Sequence of chain 1.B:
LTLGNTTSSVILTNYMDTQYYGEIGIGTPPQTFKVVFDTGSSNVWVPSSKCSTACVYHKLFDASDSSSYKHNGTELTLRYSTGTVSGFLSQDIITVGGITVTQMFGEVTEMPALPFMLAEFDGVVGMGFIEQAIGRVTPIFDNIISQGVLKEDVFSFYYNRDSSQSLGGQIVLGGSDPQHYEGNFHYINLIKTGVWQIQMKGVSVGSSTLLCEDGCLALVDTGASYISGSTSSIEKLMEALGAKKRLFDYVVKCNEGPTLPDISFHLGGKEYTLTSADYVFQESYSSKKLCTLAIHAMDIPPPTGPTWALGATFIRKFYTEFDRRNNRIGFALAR

The small molecule below binds the protein below.
Small molecule (SMILES): CC(=O)N[C@@H]1[C@@H](O)[C@H](O)[C@@H](CO)O[C@H]1O

Binding-site contacts:
Ligand atom O7 contacts residue ASN75 of chain 1.B at 3.2 Å (h-bond).
Ligand atom C1 contacts residue ASN75 of chain 1.B at 1.4 Å.
Ligand atom C4 contacts residue ASN75 of chain 1.B at 4.2 Å.
Ligand atom C7 contacts residue ASN75 of chain 1.B at 3.3 Å.
Ligand atom N2 contacts residue ASN75 of chain 1.B at 2.9 Å (h-bond).
Ligand atom C8 contacts residue ASN75 of chain 1.B at 3.4 Å.
Ligand atom N2 contacts residue THR77 of chain 1.B at 4.5 Å.
Ligand atom O5 contacts residue ASN75 of chain 1.B at 2.4 Å (h-bond).
Ligand atom C2 contacts residue ASN75 of chain 1.B at 2.5 Å.
Ligand atom O5 contacts residue MET107 of chain 1.B at 4.1 Å.
Ligand atom O7 contacts residue HIS74 of chain 1.B at 4.2 Å.
Ligand atom C3 contacts residue ASN75 of chain 1.B at 3.8 Å.
Ligand atom C1 contacts residue THR77 of chain 1.B at 4.0 Å.
Ligand atom C5 contacts residue ASN75 of chain 1.B at 3.6 Å.